Binding-site contacts:
Ligand atom S01 contacts residue PRO201 of chain 1.A at 3.9 Å.
Ligand atom O02 contacts residue ILE22 of chain 1.A at 3.1 Å (h-bond).
Ligand atom S01 contacts residue ILE22 of chain 1.A at 4.1 Å.
Ligand atom C13 contacts residue GLN135 of chain 1.A at 3.2 Å.
Ligand atom O03 contacts residue PRO201 of chain 1.A at 2.7 Å (h-bond).
Ligand atom C11 contacts residue GLU204 of chain 1.A at 2.9 Å.
Ligand atom S09 contacts residue ALA203 of chain 1.A at 4.1 Å.
Ligand atom O14 contacts residue CYS205 of chain 1.A at 3.8 Å.
Ligand atom C13 contacts residue VAL134 of chain 1.A at 2.6 Å (hydrophobic).
Ligand atom C08 contacts residue ILE22 of chain 1.A at 3.0 Å (hydrophobic).
Ligand atom C13 contacts residue GLN136 of chain 1.A at 3.6 Å.
Ligand atom C15 contacts residue VAL134 of chain 1.A at 3.9 Å (hydrophobic).
Ligand atom C08 contacts residue ALA203 of chain 1.A at 4.2 Å (hydrophobic).
Ligand atom C11 contacts residue ILE22 of chain 1.A at 3.8 Å (hydrophobic).
Ligand atom O14 contacts residue ILE22 of chain 1.A at 4.0 Å.
Ligand atom C05 contacts residue ILE22 of chain 1.A at 4.1 Å (hydrophobic).
Ligand atom C12 contacts residue ALA203 of chain 1.A at 4.0 Å (hydrophobic).
Ligand atom O14 contacts residue ALA203 of chain 1.A at 3.4 Å.
Ligand atom N10 contacts residue GLU204 of chain 1.A at 3.2 Å (salt-bridge).
Ligand atom O03 contacts residue PHE20 of chain 1.A at 3.6 Å.
Ligand atom S09 contacts residue PRO201 of chain 1.A at 4.0 Å.
Ligand atom N10 contacts residue ALA203 of chain 1.A at 3.6 Å.
Ligand atom C12 contacts residue GLN135 of chain 1.A at 4.1 Å.
Ligand atom N07 contacts residue ILE22 of chain 1.A at 4.2 Å.
Ligand atom C15 contacts residue GLN135 of chain 1.A at 3.5 Å.
Ligand atom O02 contacts residue PHE20 of chain 1.A at 3.4 Å.
Ligand atom O02 contacts residue PRO201 of chain 1.A at 4.2 Å.
Ligand atom O02 contacts residue PRO21 of chain 1.A at 3.3 Å (h-bond).
Ligand atom C15 contacts residue GLU204 of chain 1.A at 3.4 Å.
Ligand atom C12 contacts residue GLU204 of chain 1.A at 4.1 Å.
Ligand atom C11 contacts residue ALA203 of chain 1.A at 3.7 Å (hydrophobic).
Ligand atom C15 contacts residue GLN136 of chain 1.A at 3.5 Å.
Ligand atom N10 contacts residue ILE22 of chain 1.A at 2.6 Å.
Ligand atom C13 contacts residue GLU204 of chain 1.A at 4.2 Å.
Ligand atom O14 contacts residue GLU204 of chain 1.A at 2.3 Å (salt-bridge).
Ligand atom O03 contacts residue ILE22 of chain 1.A at 4.0 Å.
Ligand atom C13 contacts residue CYS205 of chain 1.A at 3.9 Å (hydrophobic).
Ligand atom S09 contacts residue ILE22 of chain 1.A at 3.1 Å.
Ligand atom C15 contacts residue PRO137 of chain 1.A at 3.7 Å (hydrophobic).
Ligand atom C12 contacts residue VAL134 of chain 1.A at 3.4 Å (hydrophobic).

The small molecule below binds the protein below.
Small molecule (SMILES): CCCC(=O)Nc1nnc(S(N)(=O)=O)s1

Sequence of chain 1.A:
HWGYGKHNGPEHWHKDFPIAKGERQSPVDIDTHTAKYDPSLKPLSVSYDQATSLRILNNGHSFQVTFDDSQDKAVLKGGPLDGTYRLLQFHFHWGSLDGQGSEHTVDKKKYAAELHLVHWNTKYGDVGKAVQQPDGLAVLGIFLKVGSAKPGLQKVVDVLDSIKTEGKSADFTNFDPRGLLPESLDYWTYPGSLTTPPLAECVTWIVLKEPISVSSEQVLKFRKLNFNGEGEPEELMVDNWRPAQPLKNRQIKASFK